Binding-site contacts:
Ligand atom C14 contacts residue GLY215 of chain 1.A at 3.7 Å.
Ligand atom C20 contacts residue MET37 of chain 1.A at 3.4 Å (hydrophobic).
Ligand atom C15 contacts residue LEU219 of chain 1.A at 3.7 Å (hydrophobic).
Ligand atom C27 contacts residue CYS224 of chain 1.A at 3.3 Å (hydrophobic).
Ligand atom C30 contacts residue TRP77 of chain 1.A at 3.8 Å (hydrophobic).
Ligand atom C24 contacts residue ALA44 of chain 1.A at 3.8 Å (hydrophobic).
Ligand atom C14 contacts residue LEU219 of chain 1.A at 3.9 Å (hydrophobic).
Ligand atom C23 contacts residue ALA44 of chain 1.A at 3.4 Å (hydrophobic).
Ligand atom O25 contacts residue LEU219 of chain 1.A at 3.5 Å.
Ligand atom C22 contacts residue LEU219 of chain 1.A at 3.6 Å (hydrophobic).
Ligand atom C30 contacts residue ASP45 of chain 1.A at 3.1 Å.
Ligand atom O8 contacts residue GLU47 of chain 1.A at 3.0 Å (salt-bridge).
Ligand atom C2 contacts residue LEU40 of chain 1.A at 3.8 Å (hydrophobic).
Ligand atom C29 contacts residue ASP45 of chain 1.A at 3.2 Å.
Ligand atom C26 contacts residue LEU219 of chain 1.A at 3.8 Å (hydrophobic).
Ligand atom C26 contacts residue CYS224 of chain 1.A at 3.7 Å (hydrophobic).
Ligand atom O8 contacts residue ARG88 of chain 1.A at 3.2 Å (salt-bridge).
Ligand atom C22 contacts residue ALA44 of chain 1.A at 3.7 Å (hydrophobic).
Ligand atom O16 contacts residue GLY215 of chain 1.A at 3.1 Å (h-bond).
Ligand atom C15 contacts residue HIS218 of chain 1.A at 3.5 Å.
Ligand atom C7 contacts residue GLU47 of chain 1.A at 3.5 Å.
Ligand atom C27 contacts residue THR41 of chain 1.A at 3.7 Å.
Ligand atom C5 contacts residue LEU40 of chain 1.A at 3.8 Å (hydrophobic).
Ligand atom C21 contacts residue THR41 of chain 1.A at 3.8 Å.
Ligand atom C15 contacts residue GLY215 of chain 1.A at 3.9 Å.
Ligand atom N28 contacts residue ASP45 of chain 1.A at 3.0 Å (salt-bridge).
Ligand atom O16 contacts residue LEU219 of chain 1.A at 3.7 Å.
Ligand atom O16 contacts residue HIS218 of chain 1.A at 2.6 Å (h-bond).
Ligand atom O16 contacts residue ILE118 of chain 1.A at 3.8 Å.
Ligand atom C4 contacts residue PHE98 of chain 1.A at 3.8 Å (hydrophobic).
Ligand atom C29 contacts residue TRP77 of chain 1.A at 3.6 Å (hydrophobic).
Ligand atom C21 contacts residue MET37 of chain 1.A at 3.6 Å (hydrophobic).
Ligand atom C6 contacts residue GLU47 of chain 1.A at 3.1 Å.
Ligand atom C17 contacts residue HIS218 of chain 1.A at 3.5 Å.
Ligand atom O8 contacts residue LEU81 of chain 1.A at 3.3 Å (h-bond).
Ligand atom O3 contacts residue PHE98 of chain 1.A at 3.8 Å.
Ligand atom C31 contacts residue LEU48 of chain 1.A at 3.7 Å (hydrophobic).
Ligand atom C27 contacts residue ASP45 of chain 1.A at 3.6 Å.
Ligand atom O3 contacts residue LEU40 of chain 1.A at 3.4 Å.
Ligand atom C32 contacts residue ASP45 of chain 1.A at 3.7 Å.

Sequence of chain 1.A:
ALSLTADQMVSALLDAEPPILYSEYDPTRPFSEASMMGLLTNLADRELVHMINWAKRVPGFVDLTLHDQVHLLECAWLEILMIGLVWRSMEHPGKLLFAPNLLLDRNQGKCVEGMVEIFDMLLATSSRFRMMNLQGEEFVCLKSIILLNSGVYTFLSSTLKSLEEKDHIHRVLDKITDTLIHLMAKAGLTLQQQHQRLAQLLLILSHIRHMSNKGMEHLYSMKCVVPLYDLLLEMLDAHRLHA

The protein below binds the small molecule below.
Small molecule (SMILES): Oc1ccc([C@H]2Sc3cc(O)ccc3O[C@H]2c2ccc(OCCN3CCCCC3)cc2)cc1